Binding-site contacts:
Ligand atom C6 contacts residue PHE31 of chain 1.A at 3.4 Å (hydrophobic).
Ligand atom C20 contacts residue SER49 of chain 1.A at 3.2 Å.
Ligand atom N7 contacts residue ILE5 of chain 1.A at 2.8 Å (h-bond).
Ligand atom N5 contacts residue ALA6 of chain 1.A at 3.5 Å (h-bond).
Ligand atom C18 contacts residue ILE50 of chain 1.A at 3.6 Å (hydrophobic).
Ligand atom N7 contacts residue PHE31 of chain 1.A at 3.5 Å.
Ligand atom C3 contacts residue PHE31 of chain 1.A at 3.9 Å (hydrophobic).
Ligand atom N5 contacts residue NDP1 of chain 1.B at 3.9 Å.
Ligand atom C3 contacts residue ASP27 of chain 1.A at 3.6 Å.
Ligand atom N4 contacts residue THR113 of chain 1.A at 3.9 Å.
Ligand atom C21 contacts residue NDP1 of chain 1.B at 3.8 Å.
Ligand atom N4 contacts residue ALA6 of chain 1.A at 3.8 Å.
Ligand atom C11 contacts residue PHE31 of chain 1.A at 3.6 Å (hydrophobic).
Ligand atom C6 contacts residue NDP1 of chain 1.B at 3.9 Å.
Ligand atom N7 contacts residue TYR100 of chain 1.A at 3.5 Å (h-bond).
Ligand atom C6 contacts residue ILE5 of chain 1.A at 3.6 Å (hydrophobic).
Ligand atom C17 contacts residue MET20 of chain 1.A at 3.6 Å (hydrophobic).
Ligand atom N2 contacts residue PHE31 of chain 1.A at 3.9 Å.
Ligand atom N2 contacts residue ASP27 of chain 1.A at 2.9 Å (salt-bridge).
Ligand atom C12 contacts residue ILE50 of chain 1.A at 3.9 Å (hydrophobic).
Ligand atom C9 contacts residue PHE31 of chain 1.A at 3.9 Å (hydrophobic).
Ligand atom C15 contacts residue MET20 of chain 1.A at 3.8 Å (hydrophobic).
Ligand atom C14 contacts residue PHE31 of chain 1.A at 3.7 Å (hydrophobic).
Ligand atom N5 contacts residue ILE5 of chain 1.A at 3.5 Å (h-bond).
Ligand atom O19 contacts residue MET20 of chain 1.A at 3.9 Å.
Ligand atom N4 contacts residue ASP27 of chain 1.A at 2.8 Å (salt-bridge).
Ligand atom C8 contacts residue NDP1 of chain 1.B at 3.9 Å.
Ligand atom C15 contacts residue ILE50 of chain 1.A at 3.6 Å (hydrophobic).
Ligand atom C9 contacts residue ILE94 of chain 1.A at 3.4 Å (hydrophobic).
Ligand atom O19 contacts residue SER49 of chain 1.A at 3.5 Å (h-bond).
Ligand atom C17 contacts residue ARG28 of chain 1.A at 3.8 Å.
Ligand atom C9 contacts residue NDP1 of chain 1.B at 3.6 Å.
Ligand atom N7 contacts residue ILE94 of chain 1.A at 3.0 Å (h-bond).
Ligand atom N5 contacts residue PHE31 of chain 1.A at 3.6 Å.
Ligand atom C18 contacts residue MET20 of chain 1.A at 3.7 Å (hydrophobic).
Ligand atom C1 contacts residue PHE31 of chain 1.A at 3.9 Å (hydrophobic).
Ligand atom C8 contacts residue PHE31 of chain 1.A at 3.7 Å (hydrophobic).
Ligand atom N4 contacts residue ALA7 of chain 1.A at 3.9 Å.
Ligand atom C1 contacts residue ASP27 of chain 1.A at 3.9 Å.
Ligand atom C20 contacts residue NDP1 of chain 1.B at 3.3 Å.

This protein binds this small molecule.
Small molecule (SMILES): COc1cc(Cc2cnc(N)nc2N)cc(OC)c1OC

Sequence of chain 1.A:
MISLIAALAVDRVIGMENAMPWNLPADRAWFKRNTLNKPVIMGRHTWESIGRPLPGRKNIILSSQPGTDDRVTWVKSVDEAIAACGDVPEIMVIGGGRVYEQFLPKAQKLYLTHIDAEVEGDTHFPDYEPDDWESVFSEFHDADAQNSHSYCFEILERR